The small molecule below binds the protein below.
Small molecule (SMILES): Nc1ncnc2c1ncn2[C@H]1C[C@H](O)[C@@H](COP(=O)(O)O)O1

Sequence of chain 4.A:
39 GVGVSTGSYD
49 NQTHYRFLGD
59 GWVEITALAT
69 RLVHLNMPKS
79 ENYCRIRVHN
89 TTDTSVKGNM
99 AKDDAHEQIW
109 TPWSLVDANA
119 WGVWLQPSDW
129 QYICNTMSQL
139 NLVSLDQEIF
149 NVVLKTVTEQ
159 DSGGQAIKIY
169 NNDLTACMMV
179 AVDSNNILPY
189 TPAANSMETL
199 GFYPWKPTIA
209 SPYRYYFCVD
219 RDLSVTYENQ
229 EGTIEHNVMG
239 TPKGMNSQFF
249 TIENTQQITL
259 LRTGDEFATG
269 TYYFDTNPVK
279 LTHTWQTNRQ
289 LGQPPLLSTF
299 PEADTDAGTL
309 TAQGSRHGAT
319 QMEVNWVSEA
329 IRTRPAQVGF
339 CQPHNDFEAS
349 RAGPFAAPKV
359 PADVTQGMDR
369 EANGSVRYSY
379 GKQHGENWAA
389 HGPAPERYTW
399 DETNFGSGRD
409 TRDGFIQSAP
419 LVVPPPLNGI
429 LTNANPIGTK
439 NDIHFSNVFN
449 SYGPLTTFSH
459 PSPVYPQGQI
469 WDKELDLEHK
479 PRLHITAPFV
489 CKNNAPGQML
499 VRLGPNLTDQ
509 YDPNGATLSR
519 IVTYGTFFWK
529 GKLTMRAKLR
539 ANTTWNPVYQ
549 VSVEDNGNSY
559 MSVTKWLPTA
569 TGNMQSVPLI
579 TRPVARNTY

Binding-site contacts:
Ligand atom O5' contacts residue ASN491 of chain 4.A at 3.5 Å (h-bond).
Ligand atom OP1 contacts residue TYR271 of chain 4.A at 3.1 Å (h-bond).
Ligand atom P contacts residue TYR271 of chain 4.A at 4.5 Å.
Ligand atom OP2 contacts residue ASP273 of chain 4.A at 2.4 Å.
Ligand atom C5' contacts residue ASP273 of chain 4.A at 3.8 Å.
Ligand atom P contacts residue ASP273 of chain 4.A at 2.8 Å.
Ligand atom OP1 contacts residue PHE272 of chain 4.A at 3.4 Å.
Ligand atom P contacts residue PHE272 of chain 4.A at 4.3 Å.
Ligand atom P contacts residue ASN491 of chain 4.A at 3.0 Å.
Ligand atom OP2 contacts residue ASN491 of chain 4.A at 1.7 Å (h-bond).
Ligand atom O5' contacts residue ASP273 of chain 4.A at 4.1 Å.
Ligand atom OP1 contacts residue ASN491 of chain 4.A at 3.6 Å.
Ligand atom OP1 contacts residue ASP273 of chain 4.A at 3.3 Å.
Ligand atom C5' contacts residue ASN491 of chain 4.A at 4.0 Å.